A protein and the small-molecule ligand that binds it are described below.
Small molecule (SMILES): Nc1nc2c(ncn2[C@@H]2O[C@H](CO[P](=O)(O)O[P](=O)(O)NP(=O)(O)O)[C@@H](O)[C@H]2O)c(=O)[nH]1

Binding-site contacts:
Ligand atom N3B contacts residue GLY14 of chain 1.A at 3.0 Å (h-bond).
Ligand atom O6 contacts residue ASN117 of chain 1.A at 3.3 Å (h-bond).
Ligand atom PB contacts residue MG1 of chain 1.F at 3.2 Å.
Ligand atom N2 contacts residue ASP120 of chain 1.A at 2.9 Å (salt-bridge).
Ligand atom C8 contacts residue ALA19 of chain 1.A at 3.5 Å (hydrophobic).
Ligand atom O1B contacts residue LYS17 of chain 1.A at 2.8 Å (salt-bridge).
Ligand atom O4' contacts residue LYS118 of chain 1.A at 3.2 Å (salt-bridge).
Ligand atom N3B contacts residue MG1 of chain 1.F at 3.4 Å.
Ligand atom O1B contacts residue GLY16 of chain 1.A at 3.1 Å (h-bond).
Ligand atom O2G contacts residue GLY61 of chain 1.A at 2.8 Å (h-bond).
Ligand atom N7 contacts residue ASN117 of chain 1.A at 3.1 Å (h-bond).
Ligand atom C6 contacts residue LYS118 of chain 1.A at 3.5 Å.
Ligand atom O2A contacts residue TYR33 of chain 1.A at 3.5 Å.
Ligand atom O1G contacts residue MG1 of chain 1.F at 2.0 Å.
Ligand atom PG contacts residue MG1 of chain 1.F at 3.2 Å.
Ligand atom O6 contacts residue LYS118 of chain 1.A at 3.4 Å.
Ligand atom O6 contacts residue SER146 of chain 1.A at 3.5 Å.
Ligand atom O6 contacts residue ASP120 of chain 1.A at 3.5 Å (salt-bridge).
Ligand atom O2' contacts residue PHE29 of chain 1.A at 3.4 Å.
Ligand atom O3G contacts residue TYR33 of chain 1.A at 2.6 Å (h-bond).
Ligand atom O1B contacts residue VAL15 of chain 1.A at 3.3 Å (h-bond).
Ligand atom O2' contacts residue ASP31 of chain 1.A at 3.1 Å (salt-bridge).
Ligand atom PB contacts residue LYS17 of chain 1.A at 3.6 Å.
Ligand atom O2B contacts residue LYS17 of chain 1.A at 3.5 Å (salt-bridge).
Ligand atom O1A contacts residue SER18 of chain 1.A at 3.3 Å (h-bond).
Ligand atom O2G contacts residue LYS17 of chain 1.A at 2.7 Å (salt-bridge).
Ligand atom C2' contacts residue VAL30 of chain 1.A at 3.5 Å (hydrophobic).
Ligand atom O3G contacts residue PRO35 of chain 1.A at 3.4 Å.
Ligand atom O2' contacts residue VAL30 of chain 1.A at 2.6 Å (h-bond).
Ligand atom O1B contacts residue GLY14 of chain 1.A at 3.5 Å (h-bond).
Ligand atom O2B contacts residue SER18 of chain 1.A at 2.9 Å (h-bond).
Ligand atom N1 contacts residue ASP120 of chain 1.A at 2.8 Å (salt-bridge).
Ligand atom O3A contacts residue GLY16 of chain 1.A at 3.2 Å (h-bond).
Ligand atom O1A contacts residue GLY16 of chain 1.A at 3.3 Å.
Ligand atom O1A contacts residue ALA19 of chain 1.A at 2.8 Å (h-bond).
Ligand atom O3' contacts residue ASP31 of chain 1.A at 3.0 Å (salt-bridge).
Ligand atom O2B contacts residue MG1 of chain 1.F at 2.0 Å.
Ligand atom O1G contacts residue THR36 of chain 1.A at 3.0 Å (h-bond).
Ligand atom O3A contacts residue GLY14 of chain 1.A at 3.5 Å.
Ligand atom O6 contacts residue ALA147 of chain 1.A at 2.8 Å (h-bond).

Sequence of chain 1.A:
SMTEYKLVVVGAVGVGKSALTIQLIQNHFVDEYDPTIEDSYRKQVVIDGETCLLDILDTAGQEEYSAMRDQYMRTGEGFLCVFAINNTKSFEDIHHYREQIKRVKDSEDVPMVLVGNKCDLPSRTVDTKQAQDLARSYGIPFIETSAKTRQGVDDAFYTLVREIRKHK